Binding-site contacts:
Ligand atom C7 contacts residue ASN58 of chain 3.C at 3.5 Å.
Ligand atom C3 contacts residue ASN58 of chain 3.C at 3.9 Å.
Ligand atom O3 contacts residue TYR102 of chain 3.G at 3.3 Å.
Ligand atom C5 contacts residue ASN58 of chain 3.C at 3.6 Å.
Ligand atom O3 contacts residue ASN31 of chain 3.I at 3.6 Å.
Ligand atom C4 contacts residue SER67 of chain 3.I at 4.0 Å.
Ligand atom C4 contacts residue TYR102 of chain 3.G at 4.1 Å (hydrophobic).
Ligand atom O7 contacts residue ASN58 of chain 3.C at 3.4 Å (h-bond).
Ligand atom C3 contacts residue TYR102 of chain 3.G at 4.0 Å (hydrophobic).
Ligand atom C5 contacts residue SER67 of chain 3.I at 4.5 Å.
Ligand atom C2 contacts residue TYR102 of chain 3.G at 4.0 Å (hydrophobic).
Ligand atom N2 contacts residue GLU57 of chain 3.C at 4.1 Å.
Ligand atom O5 contacts residue TYR50 of chain 3.I at 4.0 Å.
Ligand atom O2 contacts residue ASN31 of chain 3.I at 4.3 Å.
Ligand atom O4 contacts residue SER67 of chain 3.I at 2.7 Å (h-bond).
Ligand atom C6 contacts residue TYR50 of chain 3.I at 4.3 Å (hydrophobic).
Ligand atom N2 contacts residue TYR49 of chain 3.I at 4.5 Å.
Ligand atom O3 contacts residue TYR50 of chain 3.I at 3.5 Å.
Ligand atom C7 contacts residue GLU57 of chain 3.C at 4.0 Å.
Ligand atom O5 contacts residue ASN58 of chain 3.C at 2.3 Å (h-bond).
Ligand atom C6 contacts residue TYR102 of chain 3.G at 4.2 Å (hydrophobic).
Ligand atom C4 contacts residue TYR50 of chain 3.I at 4.5 Å (hydrophobic).
Ligand atom C1 contacts residue TYR50 of chain 3.I at 4.0 Å (hydrophobic).
Ligand atom C1 contacts residue TYR102 of chain 3.G at 4.4 Å (hydrophobic).
Ligand atom C2 contacts residue ASN58 of chain 3.C at 2.6 Å.
Ligand atom C5 contacts residue TYR50 of chain 3.I at 4.2 Å (hydrophobic).
Ligand atom C4 contacts residue ASN58 of chain 3.C at 4.2 Å.
Ligand atom O7 contacts residue SER17 of chain 3.H at 3.2 Å (h-bond).
Ligand atom N2 contacts residue ASN58 of chain 3.C at 3.1 Å (h-bond).
Ligand atom C8 contacts residue GLU57 of chain 3.C at 3.5 Å.
Ligand atom O5 contacts residue TYR102 of chain 3.G at 4.1 Å.
Ligand atom C2 contacts residue ASN31 of chain 3.I at 4.3 Å.
Ligand atom O4 contacts residue ASN31 of chain 3.I at 4.3 Å.
Ligand atom O4 contacts residue TYR102 of chain 3.G at 4.1 Å.
Ligand atom C1 contacts residue ASN58 of chain 3.C at 1.4 Å.
Ligand atom C7 contacts residue SER17 of chain 3.H at 4.3 Å.
Ligand atom C3 contacts residue ASN31 of chain 3.I at 3.9 Å.

Sequence of chain 3.I:
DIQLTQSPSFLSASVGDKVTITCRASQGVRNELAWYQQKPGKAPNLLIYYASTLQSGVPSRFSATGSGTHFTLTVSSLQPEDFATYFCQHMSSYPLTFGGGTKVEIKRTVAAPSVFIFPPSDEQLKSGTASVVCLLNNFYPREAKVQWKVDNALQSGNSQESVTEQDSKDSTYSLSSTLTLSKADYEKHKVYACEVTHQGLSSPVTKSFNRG

Sequence of chain 3.G:
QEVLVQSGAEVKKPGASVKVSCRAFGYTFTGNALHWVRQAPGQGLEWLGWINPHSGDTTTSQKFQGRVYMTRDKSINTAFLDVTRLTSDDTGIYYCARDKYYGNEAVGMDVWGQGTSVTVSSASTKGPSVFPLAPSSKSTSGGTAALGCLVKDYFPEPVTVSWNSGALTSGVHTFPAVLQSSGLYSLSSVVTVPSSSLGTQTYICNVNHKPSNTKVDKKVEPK

Sequence of chain 3.H:
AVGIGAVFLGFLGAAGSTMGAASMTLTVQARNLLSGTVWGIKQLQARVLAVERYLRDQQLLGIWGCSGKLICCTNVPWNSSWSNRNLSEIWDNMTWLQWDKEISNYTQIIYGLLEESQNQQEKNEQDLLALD

The small molecule below binds the protein below.
Small molecule (SMILES): CC(=O)N[C@H]1[C@H](O[C@H]2[C@H](O)[C@@H](NC(C)=O)CO[C@@H]2CO)O[C@H](CO)[C@@H](O[C@@H]2O[C@H](CO[C@H]3O[C@H](CO[C@H]4O[C@H](CO)[C@@H](O)[C@H](O)[C@@H]4O)[C@@H](O)[C@H](O[C@H]4O[C@H](CO)[C@@H](O)[C@H](O)[C@@H]4O)[C@@H]3O)[C@@H](O)[C@H](O[C@H]3O[C@H](CO)[C@@H](O)[C@H](O)[C@@H]3O)[C@@H]2O)[C@@H]1O

Sequence of chain 3.C:
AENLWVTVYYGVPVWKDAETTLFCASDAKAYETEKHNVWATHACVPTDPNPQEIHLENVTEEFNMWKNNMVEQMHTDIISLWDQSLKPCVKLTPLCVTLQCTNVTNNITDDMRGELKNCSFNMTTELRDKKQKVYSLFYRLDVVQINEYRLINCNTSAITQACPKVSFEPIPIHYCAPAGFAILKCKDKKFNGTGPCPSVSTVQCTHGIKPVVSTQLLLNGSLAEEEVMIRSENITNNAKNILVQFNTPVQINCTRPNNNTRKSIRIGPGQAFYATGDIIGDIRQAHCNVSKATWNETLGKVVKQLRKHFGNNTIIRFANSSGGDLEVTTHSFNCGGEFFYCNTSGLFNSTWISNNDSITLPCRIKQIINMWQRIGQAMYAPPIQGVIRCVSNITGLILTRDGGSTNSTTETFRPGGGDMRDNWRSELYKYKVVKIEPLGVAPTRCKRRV